Sequence of chain 1.A:
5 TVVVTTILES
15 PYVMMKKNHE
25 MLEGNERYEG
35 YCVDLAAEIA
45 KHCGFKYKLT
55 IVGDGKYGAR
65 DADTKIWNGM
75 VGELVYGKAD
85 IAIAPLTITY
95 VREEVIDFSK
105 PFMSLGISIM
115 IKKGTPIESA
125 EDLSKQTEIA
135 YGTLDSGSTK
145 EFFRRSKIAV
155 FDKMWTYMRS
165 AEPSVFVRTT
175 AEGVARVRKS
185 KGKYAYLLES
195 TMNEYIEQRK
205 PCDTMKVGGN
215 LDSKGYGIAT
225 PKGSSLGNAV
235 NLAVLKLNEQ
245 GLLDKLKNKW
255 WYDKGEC

This protein binds this small molecule.
Small molecule (SMILES): O=C1N=c2cc([N+](=O)[O-])c([N+](=O)[O-])cc2=NC1=O

Binding-site contacts:
Ligand atom C6 contacts residue PRO89 of chain 1.A at 3.3 Å (hydrophobic).
Ligand atom O2 contacts residue ARG96 of chain 1.A at 2.8 Å (salt-bridge).
Ligand atom O6 contacts residue TYR61 of chain 1.A at 3.6 Å.
Ligand atom O6 contacts residue TYR220 of chain 1.A at 3.5 Å (h-bond).
Ligand atom N4 contacts residue GLU193 of chain 1.A at 3.7 Å.
Ligand atom O3 contacts residue MET196 of chain 1.A at 3.1 Å.
Ligand atom O4 contacts residue GLU193 of chain 1.A at 3.5 Å (salt-bridge).
Ligand atom O2 contacts residue TYR61 of chain 1.A at 3.5 Å.
Ligand atom C8 contacts residue GLU193 of chain 1.A at 3.2 Å.
Ligand atom C6 contacts residue GLU193 of chain 1.A at 3.3 Å.
Ligand atom N2 contacts residue TYR61 of chain 1.A at 3.4 Å.
Ligand atom C4 contacts residue TYR61 of chain 1.A at 3.4 Å (hydrophobic).
Ligand atom C7 contacts residue GLU193 of chain 1.A at 3.4 Å.
Ligand atom C2 contacts residue TYR61 of chain 1.A at 3.5 Å (hydrophobic).
Ligand atom O4 contacts residue TYR220 of chain 1.A at 3.2 Å (h-bond).
Ligand atom O1 contacts residue ARG96 of chain 1.A at 3.0 Å (salt-bridge).
Ligand atom N4 contacts residue TYR220 of chain 1.A at 3.2 Å (h-bond).
Ligand atom O2 contacts residue THR91 of chain 1.A at 3.1 Å (h-bond).
Ligand atom C3 contacts residue GLU193 of chain 1.A at 3.6 Å.
Ligand atom N2 contacts residue PRO89 of chain 1.A at 2.7 Å (h-bond).
Ligand atom O6 contacts residue GLU13 of chain 1.A at 3.6 Å.
Ligand atom O6 contacts residue PRO89 of chain 1.A at 3.5 Å.
Ligand atom C3 contacts residue TYR61 of chain 1.A at 3.8 Å (hydrophobic).
Ligand atom O4 contacts residue MET196 of chain 1.A at 3.4 Å.
Ligand atom O4 contacts residue THR195 of chain 1.A at 3.6 Å (h-bond).
Ligand atom C6 contacts residue TYR61 of chain 1.A at 3.3 Å (hydrophobic).
Ligand atom C5 contacts residue GLU193 of chain 1.A at 3.7 Å.
Ligand atom O3 contacts residue GLU13 of chain 1.A at 3.7 Å.
Ligand atom C4 contacts residue GLU193 of chain 1.A at 3.6 Å.
Ligand atom C4 contacts residue PRO89 of chain 1.A at 3.4 Å (hydrophobic).
Ligand atom C1 contacts residue ARG96 of chain 1.A at 3.8 Å.
Ligand atom C8 contacts residue TYR220 of chain 1.A at 3.5 Å (hydrophobic).
Ligand atom C2 contacts residue THR91 of chain 1.A at 3.6 Å.
Ligand atom C2 contacts residue PRO89 of chain 1.A at 3.7 Å (hydrophobic).
Ligand atom O5 contacts residue THR174 of chain 1.A at 3.4 Å (h-bond).
Ligand atom C2 contacts residue ARG96 of chain 1.A at 3.8 Å.
Ligand atom O6 contacts residue TYR16 of chain 1.A at 3.2 Å.
Ligand atom O2 contacts residue LEU90 of chain 1.A at 3.5 Å.
Ligand atom C6 contacts residue TYR220 of chain 1.A at 3.5 Å (hydrophobic).
Ligand atom C8 contacts residue TYR61 of chain 1.A at 3.7 Å (hydrophobic).